The small molecule below binds the protein below.
Small molecule (SMILES): NCC(=O)O

Sequence of chain 2.A:
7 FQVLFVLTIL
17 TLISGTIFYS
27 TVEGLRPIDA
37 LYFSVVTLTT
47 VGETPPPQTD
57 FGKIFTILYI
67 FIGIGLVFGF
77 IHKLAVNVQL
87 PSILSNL

Binding-site contacts:
Ligand atom OXT contacts residue ASP35 of chain 3.A at 4.4 Å.
Ligand atom CA contacts residue LEU31 of chain 3.A at 4.5 Å (hydrophobic).
Ligand atom N contacts residue MPD1 of chain 3.F at 4.3 Å.
Ligand atom O contacts residue ASP35 of chain 3.A at 4.2 Å.
Ligand atom CA contacts residue ASP35 of chain 3.A at 3.4 Å.
Ligand atom C contacts residue MPD1 of chain 3.F at 4.2 Å.
Ligand atom O contacts residue PRO52 of chain 2.A at 3.9 Å.
Ligand atom O contacts residue THR50 of chain 3.A at 4.2 Å.
Ligand atom N contacts residue LEU31 of chain 3.A at 3.8 Å.
Ligand atom OXT contacts residue MPD1 of chain 3.F at 3.1 Å.
Ligand atom C contacts residue ASP35 of chain 3.A at 4.1 Å.
Ligand atom OXT contacts residue THR50 of chain 3.A at 4.0 Å.

Sequence of chain 3.A:
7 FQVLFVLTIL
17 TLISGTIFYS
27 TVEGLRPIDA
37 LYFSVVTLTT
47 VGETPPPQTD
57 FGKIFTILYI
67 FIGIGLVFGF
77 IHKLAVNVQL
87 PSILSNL